A protein and the small-molecule ligand that binds it are described below.
Small molecule (SMILES): C#CCCC(=O)N[C@@H](CNC(C)=O)C(=O)N[C@@H](CC(C)C)C(=O)N[C@H](Cc1ccccc1)C(=O)NCc1ccc(C)cc1

Sequence of chain 1.K:
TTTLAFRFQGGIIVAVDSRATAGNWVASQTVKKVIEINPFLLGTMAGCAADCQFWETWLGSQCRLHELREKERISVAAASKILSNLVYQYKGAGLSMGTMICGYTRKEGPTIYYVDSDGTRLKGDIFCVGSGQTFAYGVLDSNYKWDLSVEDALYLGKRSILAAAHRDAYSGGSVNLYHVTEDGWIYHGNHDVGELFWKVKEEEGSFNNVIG

Sequence of chain 1.L:
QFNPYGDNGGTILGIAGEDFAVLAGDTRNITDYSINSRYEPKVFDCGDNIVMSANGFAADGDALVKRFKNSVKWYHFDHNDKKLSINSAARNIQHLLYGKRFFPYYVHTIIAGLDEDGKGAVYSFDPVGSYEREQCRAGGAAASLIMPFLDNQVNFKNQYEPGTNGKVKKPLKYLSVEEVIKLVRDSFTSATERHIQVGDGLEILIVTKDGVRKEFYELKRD

Binding-site contacts:
Ligand atom C25 contacts residue MET45 of chain 1.K at 3.7 Å (hydrophobic).
Ligand atom O contacts residue ARG101 of chain 1.L at 3.7 Å.
Ligand atom C20 contacts residue LYS33 of chain 1.K at 3.8 Å.
Ligand atom C20 contacts residue ARG19 of chain 1.K at 3.8 Å.
Ligand atom C23 contacts residue ALA49 of chain 1.K at 3.3 Å (hydrophobic).
Ligand atom CG contacts residue GLY47 of chain 1.K at 3.7 Å.
Ligand atom CB contacts residue GLY47 of chain 1.K at 2.8 Å.
Ligand atom C20 contacts residue THR1 of chain 1.K at 3.4 Å.
Ligand atom CA contacts residue THR21 of chain 1.K at 3.3 Å.
Ligand atom N16 contacts residue GLY47 of chain 1.K at 3.3 Å (h-bond).
Ligand atom CD1 contacts residue THR21 of chain 1.K at 3.6 Å.
Ligand atom C22 contacts residue VAL31 of chain 1.K at 3.7 Å (hydrophobic).
Ligand atom N contacts residue THR21 of chain 1.K at 2.9 Å (h-bond).
Ligand atom C24 contacts residue ALA49 of chain 1.K at 3.8 Å (hydrophobic).
Ligand atom O contacts residue CYS48 of chain 1.K at 3.5 Å (h-bond).
Ligand atom CB contacts residue MES1 of chain 1.JA at 3.6 Å.
Ligand atom CH3 contacts residue ARG101 of chain 1.L at 3.3 Å.
Ligand atom NG contacts residue CYS48 of chain 1.K at 2.9 Å (h-bond).
Ligand atom CD1 contacts residue MES1 of chain 1.JA at 3.9 Å.
Ligand atom C22 contacts residue ALA49 of chain 1.K at 3.4 Å (hydrophobic).
Ligand atom C23 contacts residue VAL31 of chain 1.K at 3.2 Å (hydrophobic).
Ligand atom C contacts residue THR21 of chain 1.K at 3.8 Å.
Ligand atom CD2 contacts residue SER130 of chain 1.L at 3.6 Å.
Ligand atom O contacts residue THR21 of chain 1.K at 2.8 Å (h-bond).
Ligand atom CB contacts residue ASP126 of chain 1.L at 3.6 Å.
Ligand atom CE2 contacts residue MES1 of chain 1.JA at 3.8 Å.
Ligand atom C27 contacts residue LYS32 of chain 1.K at 3.8 Å.
Ligand atom C27 contacts residue MET45 of chain 1.K at 3.5 Å (hydrophobic).
Ligand atom C contacts residue CYS48 of chain 1.K at 2.6 Å (hydrophobic).
Ligand atom O contacts residue CYS48 of chain 1.K at 3.7 Å.
Ligand atom CH3 contacts residue ASP51 of chain 1.K at 3.3 Å.
Ligand atom CH3 contacts residue CYS48 of chain 1.K at 1.8 Å (hydrophobic).
Ligand atom CD1 contacts residue GLY47 of chain 1.K at 3.6 Å.
Ligand atom O contacts residue ALA49 of chain 1.K at 3.0 Å (h-bond).
Ligand atom CZ contacts residue MES1 of chain 1.JA at 3.6 Å.
Ligand atom O contacts residue GLY47 of chain 1.K at 3.9 Å.
Ligand atom C24 contacts residue VAL31 of chain 1.K at 3.6 Å (hydrophobic).
Ligand atom O contacts residue ALA20 of chain 1.K at 3.0 Å.
Ligand atom C contacts residue ARG101 of chain 1.L at 3.9 Å.
Ligand atom CD1 contacts residue ALA27 of chain 1.K at 3.9 Å (hydrophobic).